Sequence of chain 57.C:
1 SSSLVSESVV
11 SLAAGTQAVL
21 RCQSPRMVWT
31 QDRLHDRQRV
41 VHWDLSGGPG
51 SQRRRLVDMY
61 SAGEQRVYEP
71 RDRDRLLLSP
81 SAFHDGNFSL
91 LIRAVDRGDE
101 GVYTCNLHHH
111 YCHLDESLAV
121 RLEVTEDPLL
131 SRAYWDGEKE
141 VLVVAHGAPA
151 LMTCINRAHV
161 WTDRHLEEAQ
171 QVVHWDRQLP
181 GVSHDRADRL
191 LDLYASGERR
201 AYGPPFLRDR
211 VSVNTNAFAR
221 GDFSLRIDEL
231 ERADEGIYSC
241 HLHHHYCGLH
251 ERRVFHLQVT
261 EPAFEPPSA

The small molecule below binds the protein below.
Small molecule (SMILES): CC(=O)N[C@@H]1[C@@H](O)[C@H](O)[C@@H](CO)O[C@H]1O

Binding-site contacts:
Ligand atom C8 contacts residue ILE155 of chain 57.C at 3.7 Å (hydrophobic).
Ligand atom C7 contacts residue ASN87 of chain 57.C at 3.9 Å.
Ligand atom C3 contacts residue ASN87 of chain 57.C at 3.8 Å.
Ligand atom C5 contacts residue ASN87 of chain 57.C at 3.7 Å.
Ligand atom O5 contacts residue SER79 of chain 57.C at 3.8 Å.
Ligand atom O7 contacts residue ASN87 of chain 57.C at 4.4 Å.
Ligand atom O6 contacts residue LEU91 of chain 57.C at 3.9 Å.
Ligand atom C2 contacts residue ASN87 of chain 57.C at 2.5 Å.
Ligand atom O6 contacts residue SER79 of chain 57.C at 2.5 Å (h-bond).
Ligand atom C1 contacts residue ASN87 of chain 57.C at 1.4 Å.
Ligand atom C6 contacts residue SER79 of chain 57.C at 3.6 Å.
Ligand atom C4 contacts residue ASN87 of chain 57.C at 4.2 Å.
Ligand atom C5 contacts residue SER79 of chain 57.C at 4.3 Å.
Ligand atom N2 contacts residue ASN87 of chain 57.C at 2.9 Å (h-bond).
Ligand atom O5 contacts residue ASN87 of chain 57.C at 2.4 Å (h-bond).